Binding-site contacts:
Ligand atom CD2 contacts residue ALA130 of chain 1.C at 3.5 Å (hydrophobic).
Ligand atom N contacts residue HIS72 of chain 3.C at 3.3 Å.
Ligand atom CE1 contacts residue ALA130 of chain 1.C at 3.2 Å (hydrophobic).
Ligand atom OXT contacts residue ILE128 of chain 1.C at 3.4 Å.
Ligand atom CA contacts residue MG1 of chain 1.E at 3.3 Å.
Ligand atom CD2 contacts residue GLY129 of chain 1.C at 3.5 Å.
Ligand atom CB contacts residue TYR68 of chain 3.C at 4.0 Å (hydrophobic).
Ligand atom CG contacts residue TYR75 of chain 3.C at 3.9 Å (hydrophobic).
Ligand atom OXT contacts residue ARG97 of chain 1.C at 2.7 Å (salt-bridge).
Ligand atom N contacts residue HIS76 of chain 3.C at 3.6 Å.
Ligand atom C contacts residue MG1 of chain 1.E at 3.2 Å.
Ligand atom ND1 contacts residue GLY129 of chain 1.C at 3.4 Å.
Ligand atom C contacts residue ILE128 of chain 1.C at 4.0 Å (hydrophobic).
Ligand atom O contacts residue HIS137 of chain 1.C at 3.1 Å (h-bond).
Ligand atom CB contacts residue TYR75 of chain 3.C at 4.0 Å (hydrophobic).
Ligand atom CE1 contacts residue GLY129 of chain 1.C at 3.8 Å.
Ligand atom CD2 contacts residue ARG97 of chain 1.C at 3.8 Å.
Ligand atom CD2 contacts residue TYR75 of chain 3.C at 3.4 Å (hydrophobic).
Ligand atom CG contacts residue TYR68 of chain 3.C at 3.7 Å (hydrophobic).
Ligand atom N contacts residue MG1 of chain 1.E at 2.5 Å.
Ligand atom CA contacts residue TYR75 of chain 3.C at 3.7 Å (hydrophobic).
Ligand atom C contacts residue HIS137 of chain 1.C at 3.8 Å.
Ligand atom NE2 contacts residue GLY129 of chain 1.C at 3.8 Å.
Ligand atom N contacts residue HIS137 of chain 1.C at 3.4 Å (h-bond).
Ligand atom O contacts residue ARG87 of chain 1.C at 2.9 Å (salt-bridge).
Ligand atom CG contacts residue ALA130 of chain 1.C at 3.6 Å (hydrophobic).
Ligand atom OXT contacts residue ARG87 of chain 1.C at 2.8 Å (salt-bridge).
Ligand atom NE2 contacts residue TYR75 of chain 3.C at 3.4 Å.
Ligand atom CE1 contacts residue TYR68 of chain 3.C at 3.5 Å (hydrophobic).
Ligand atom ND1 contacts residue TYR68 of chain 3.C at 2.7 Å (h-bond).
Ligand atom N contacts residue TYR68 of chain 3.C at 3.0 Å (h-bond).
Ligand atom CG contacts residue GLY129 of chain 1.C at 3.3 Å.
Ligand atom O contacts residue MG1 of chain 1.E at 2.3 Å.
Ligand atom NE2 contacts residue ALA130 of chain 1.C at 3.2 Å (h-bond).
Ligand atom C contacts residue ARG87 of chain 1.C at 3.3 Å.
Ligand atom C contacts residue ARG97 of chain 1.C at 3.7 Å.
Ligand atom ND1 contacts residue ALA130 of chain 1.C at 3.4 Å (h-bond).
Ligand atom CA contacts residue HIS76 of chain 3.C at 4.0 Å.
Ligand atom CB contacts residue GLY129 of chain 1.C at 3.5 Å.
Ligand atom O contacts residue HIS76 of chain 3.C at 3.5 Å (h-bond).

Sequence of chain 3.C:
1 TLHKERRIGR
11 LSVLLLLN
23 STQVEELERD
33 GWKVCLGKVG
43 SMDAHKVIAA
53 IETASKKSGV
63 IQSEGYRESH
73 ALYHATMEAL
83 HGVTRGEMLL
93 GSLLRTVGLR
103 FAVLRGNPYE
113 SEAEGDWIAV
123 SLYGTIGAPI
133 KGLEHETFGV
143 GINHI

Sequence of chain 1.C:
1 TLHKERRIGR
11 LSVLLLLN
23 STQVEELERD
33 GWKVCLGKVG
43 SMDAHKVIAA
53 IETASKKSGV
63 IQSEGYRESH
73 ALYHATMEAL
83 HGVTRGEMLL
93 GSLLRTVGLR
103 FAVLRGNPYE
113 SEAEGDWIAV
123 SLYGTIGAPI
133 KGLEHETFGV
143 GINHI

A protein and the small-molecule ligand that binds it are described below.
Small molecule (SMILES): N[C@@H](Cc1c[nH]c[nH+]1)C(=O)O